A protein and the small-molecule ligand that binds it are described below.
Small molecule (SMILES): Cc1ncc(COP(=O)(O)O)c(CN[C@@H](CO)C(=O)O)c1O

Binding-site contacts:
Ligand atom O1P contacts residue GLY231 of chain 2.B at 2.9 Å (h-bond).
Ligand atom C4A contacts residue GLY302 of chain 2.B at 3.4 Å.
Ligand atom OG contacts residue GLY302 of chain 2.B at 3.6 Å.
Ligand atom O2P contacts residue LYS86 of chain 2.B at 3.1 Å (salt-bridge).
Ligand atom O1P contacts residue GLY233 of chain 2.B at 2.8 Å (h-bond).
Ligand atom C6 contacts residue GLU349 of chain 2.B at 3.5 Å.
Ligand atom O contacts residue GLY112 of chain 2.B at 3.4 Å (h-bond).
Ligand atom O3 contacts residue GLN113 of chain 2.B at 3.1 Å.
Ligand atom O4P contacts residue LYS86 of chain 2.B at 3.4 Å (salt-bridge).
Ligand atom OXT contacts residue GLY110 of chain 2.B at 2.9 Å (h-bond).
Ligand atom P contacts residue SER234 of chain 2.B at 3.5 Å.
Ligand atom CB contacts residue ASP304 of chain 2.B at 3.1 Å.
Ligand atom N1 contacts residue SER376 of chain 2.B at 2.7 Å (h-bond).
Ligand atom O3P contacts residue HIS85 of chain 2.B at 3.3 Å (h-bond).
Ligand atom O3P contacts residue SER234 of chain 2.B at 3.1 Å (h-bond).
Ligand atom CB contacts residue GLY302 of chain 2.B at 3.5 Å.
Ligand atom O2P contacts residue GLY233 of chain 2.B at 3.5 Å (h-bond).
Ligand atom O2P contacts residue SER234 of chain 2.B at 2.6 Å (h-bond).
Ligand atom P contacts residue GLY233 of chain 2.B at 3.7 Å.
Ligand atom C5A contacts residue GLY302 of chain 2.B at 3.3 Å.
Ligand atom OXT contacts residue THR109 of chain 2.B at 2.7 Å (h-bond).
Ligand atom OG contacts residue ALA111 of chain 2.B at 2.8 Å (h-bond).
Ligand atom C6 contacts residue CYS229 of chain 2.B at 3.6 Å (hydrophobic).
Ligand atom OG contacts residue ASP304 of chain 2.B at 2.8 Å (salt-bridge).
Ligand atom O1P contacts residue GLY232 of chain 2.B at 2.9 Å (h-bond).
Ligand atom C4A contacts residue LYS86 of chain 2.B at 3.3 Å.
Ligand atom O3P contacts residue ASN235 of chain 2.B at 2.7 Å (h-bond).
Ligand atom O2P contacts residue THR189 of chain 2.B at 2.8 Å (h-bond).
Ligand atom O1P contacts residue SER234 of chain 2.B at 3.6 Å (h-bond).
Ligand atom OG contacts residue GLY110 of chain 2.B at 3.5 Å.
Ligand atom C4 contacts residue LYS86 of chain 2.B at 3.7 Å.
Ligand atom O contacts residue THR109 of chain 2.B at 3.2 Å (h-bond).
Ligand atom OG contacts residue ALA301 of chain 2.B at 3.5 Å (h-bond).
Ligand atom N1 contacts residue GLU349 of chain 2.B at 3.3 Å.
Ligand atom C contacts residue THR109 of chain 2.B at 3.4 Å.
Ligand atom O contacts residue GLN113 of chain 2.B at 2.8 Å (h-bond).
Ligand atom O contacts residue HIS114 of chain 2.B at 2.8 Å (h-bond).
Ligand atom C6 contacts residue SER376 of chain 2.B at 3.6 Å.
Ligand atom C2A contacts residue SER376 of chain 2.B at 3.6 Å.
Ligand atom C2 contacts residue SER376 of chain 2.B at 3.6 Å.

Sequence of chain 2.B:
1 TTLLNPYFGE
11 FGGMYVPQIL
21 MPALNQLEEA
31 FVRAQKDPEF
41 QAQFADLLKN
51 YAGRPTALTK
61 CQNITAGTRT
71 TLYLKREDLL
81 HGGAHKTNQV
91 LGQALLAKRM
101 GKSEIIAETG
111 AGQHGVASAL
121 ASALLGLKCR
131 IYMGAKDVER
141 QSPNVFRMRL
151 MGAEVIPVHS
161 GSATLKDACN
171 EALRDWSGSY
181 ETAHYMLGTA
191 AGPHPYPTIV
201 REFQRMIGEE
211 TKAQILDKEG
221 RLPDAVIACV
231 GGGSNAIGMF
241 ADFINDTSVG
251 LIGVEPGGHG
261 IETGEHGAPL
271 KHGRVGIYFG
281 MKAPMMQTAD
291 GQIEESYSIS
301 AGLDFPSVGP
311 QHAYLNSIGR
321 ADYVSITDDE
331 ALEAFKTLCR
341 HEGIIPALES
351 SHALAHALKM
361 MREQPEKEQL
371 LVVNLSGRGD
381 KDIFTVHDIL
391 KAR